This small molecule binds to this protein.
Small molecule (SMILES): O=C(COP(=O)(O)O)NO

Sequence of chain 4.A:
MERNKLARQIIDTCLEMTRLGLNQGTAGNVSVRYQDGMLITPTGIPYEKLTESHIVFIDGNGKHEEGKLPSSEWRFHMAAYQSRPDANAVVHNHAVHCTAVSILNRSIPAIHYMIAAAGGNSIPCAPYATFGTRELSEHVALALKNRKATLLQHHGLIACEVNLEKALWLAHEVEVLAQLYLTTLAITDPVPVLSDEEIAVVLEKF

Sequence of chain 2.A:
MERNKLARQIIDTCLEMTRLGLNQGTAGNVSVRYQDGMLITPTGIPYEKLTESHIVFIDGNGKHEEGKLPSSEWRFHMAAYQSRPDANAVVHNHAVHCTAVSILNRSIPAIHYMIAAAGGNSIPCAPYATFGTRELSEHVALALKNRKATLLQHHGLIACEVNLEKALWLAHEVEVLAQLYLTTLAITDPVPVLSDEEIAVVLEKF

Binding-site contacts:
Ligand atom O4P contacts residue SER71 of chain 2.A at 2.6 Å (h-bond).
Ligand atom O1 contacts residue GLY28 of chain 2.A at 2.9 Å (h-bond).
Ligand atom O2P contacts residue THR43 of chain 2.A at 2.9 Å (h-bond).
Ligand atom C2 contacts residue ALA27 of chain 2.A at 4.0 Å (hydrophobic).
Ligand atom N2 contacts residue TYR113 of chain 4.A at 3.7 Å.
Ligand atom P contacts residue THR43 of chain 2.A at 3.9 Å.
Ligand atom O2 contacts residue ZN1 of chain 2.B at 1.9 Å.
Ligand atom N2 contacts residue SER72 of chain 2.A at 4.0 Å.
Ligand atom O2 contacts residue GLU73 of chain 2.A at 2.4 Å (salt-bridge).
Ligand atom O1P contacts residue ASN29 of chain 2.A at 3.6 Å.
Ligand atom C2 contacts residue ASN29 of chain 2.A at 3.5 Å.
Ligand atom P contacts residue ASN29 of chain 2.A at 3.9 Å.
Ligand atom O1 contacts residue HIS94 of chain 2.A at 3.0 Å (h-bond).
Ligand atom O2 contacts residue TYR113 of chain 4.A at 3.4 Å (h-bond).
Ligand atom O2P contacts residue SER71 of chain 2.A at 3.7 Å.
Ligand atom N2 contacts residue ASN29 of chain 2.A at 3.6 Å.
Ligand atom O1 contacts residue ZN1 of chain 2.B at 2.2 Å.
Ligand atom O2P contacts residue SER72 of chain 2.A at 2.9 Å (h-bond).
Ligand atom C1 contacts residue GLY28 of chain 2.A at 3.6 Å.
Ligand atom O2 contacts residue HIS94 of chain 2.A at 3.7 Å.
Ligand atom P contacts residue SER71 of chain 2.A at 3.8 Å.
Ligand atom C2 contacts residue THR26 of chain 2.A at 3.6 Å.
Ligand atom O1 contacts residue ASN29 of chain 2.A at 3.6 Å.
Ligand atom C1 contacts residue ZN1 of chain 2.B at 2.8 Å.
Ligand atom C1 contacts residue HIS94 of chain 2.A at 3.9 Å.
Ligand atom O1P contacts residue SER72 of chain 2.A at 3.6 Å.
Ligand atom C1 contacts residue ASN29 of chain 2.A at 3.3 Å.
Ligand atom C2 contacts residue GLY28 of chain 2.A at 3.6 Å.
Ligand atom O3P contacts residue THR43 of chain 2.A at 3.7 Å.
Ligand atom O2 contacts residue HIS155 of chain 2.A at 2.9 Å (h-bond).
Ligand atom N2 contacts residue ZN1 of chain 2.B at 2.8 Å.
Ligand atom O2 contacts residue HIS92 of chain 2.A at 3.4 Å (h-bond).
Ligand atom O1 contacts residue ALA27 of chain 2.A at 3.8 Å.
Ligand atom P contacts residue SER72 of chain 2.A at 4.0 Å.
Ligand atom O1 contacts residue HIS92 of chain 2.A at 3.2 Å (h-bond).
Ligand atom N2 contacts residue GLU73 of chain 2.A at 3.1 Å (salt-bridge).
Ligand atom O3P contacts residue THR26 of chain 2.A at 3.6 Å (h-bond).
Ligand atom O3P contacts residue GLY44 of chain 2.A at 2.9 Å (h-bond).
Ligand atom O4P contacts residue ASN29 of chain 2.A at 2.9 Å (h-bond).
Ligand atom O4P contacts residue GLY28 of chain 2.A at 3.5 Å (h-bond).